Binding-site contacts:
Ligand atom O5' contacts residue GLY177 of chain 1.B at 3.6 Å.
Ligand atom C6 contacts residue GLY264 of chain 1.B at 3.6 Å.
Ligand atom O2' contacts residue ASN152 of chain 1.B at 3.5 Å (h-bond).
Ligand atom C6 contacts residue N091 of chain 1.H at 3.5 Å.
Ligand atom P contacts residue SER178 of chain 1.B at 3.7 Å.
Ligand atom O3' contacts residue SER51 of chain 1.B at 2.7 Å (h-bond).
Ligand atom O2P contacts residue SER237 of chain 1.B at 3.2 Å (h-bond).
Ligand atom O3' contacts residue ASP213 of chain 1.B at 2.8 Å (salt-bridge).
Ligand atom P contacts residue TYR260 of chain 1.B at 3.7 Å.
Ligand atom O1P contacts residue SER178 of chain 1.B at 2.9 Å (h-bond).
Ligand atom N3 contacts residue N091 of chain 1.H at 3.5 Å.
Ligand atom C2' contacts residue ASP213 of chain 1.B at 3.5 Å.
Ligand atom N3 contacts residue CYS180 of chain 1.B at 3.6 Å.
Ligand atom C5' contacts residue TYR260 of chain 1.B at 3.5 Å (hydrophobic).
Ligand atom O1P contacts residue GLY215 of chain 1.B at 3.0 Å (h-bond).
Ligand atom O6 contacts residue GLY291 of chain 1.B at 3.4 Å.
Ligand atom O2P contacts residue TYR260 of chain 1.B at 2.7 Å (h-bond).
Ligand atom O6 contacts residue GLY264 of chain 1.B at 2.7 Å (h-bond).
Ligand atom C3' contacts residue ASP213 of chain 1.B at 3.6 Å.
Ligand atom C4' contacts residue ASP213 of chain 1.B at 3.6 Å.
Ligand atom C2 contacts residue N091 of chain 1.H at 3.2 Å.
Ligand atom C5 contacts residue N091 of chain 1.H at 3.6 Å.
Ligand atom C2 contacts residue CYS180 of chain 1.B at 3.2 Å (hydrophobic).
Ligand atom O1P contacts residue GLY177 of chain 1.B at 3.5 Å.
Ligand atom N1 contacts residue GLU290 of chain 1.B at 2.9 Å (salt-bridge).
Ligand atom O6 contacts residue GLY262 of chain 1.B at 3.1 Å.
Ligand atom C8 contacts residue MET53 of chain 1.B at 3.5 Å (hydrophobic).
Ligand atom C2 contacts residue GLU290 of chain 1.B at 3.5 Å.
Ligand atom N7 contacts residue MET263 of chain 1.B at 3.0 Å (h-bond).
Ligand atom O2P contacts residue SER178 of chain 1.B at 2.4 Å (h-bond).
Ligand atom O6 contacts residue MET263 of chain 1.B at 3.1 Å (h-bond).
Ligand atom C5 contacts residue ILE179 of chain 1.B at 3.4 Å (hydrophobic).
Ligand atom O3P contacts residue GLY236 of chain 1.B at 2.9 Å (h-bond).
Ligand atom N7 contacts residue GLY262 of chain 1.B at 3.6 Å.
Ligand atom O2' contacts residue ASP213 of chain 1.B at 2.3 Å (salt-bridge).
Ligand atom N7 contacts residue ILE179 of chain 1.B at 3.6 Å.
Ligand atom O5' contacts residue TYR260 of chain 1.B at 3.6 Å.
Ligand atom O3' contacts residue MET234 of chain 1.B at 3.4 Å (h-bond).
Ligand atom C3' contacts residue SER51 of chain 1.B at 3.6 Å.
Ligand atom N1 contacts residue N091 of chain 1.H at 3.4 Å.

Sequence of chain 1.B:
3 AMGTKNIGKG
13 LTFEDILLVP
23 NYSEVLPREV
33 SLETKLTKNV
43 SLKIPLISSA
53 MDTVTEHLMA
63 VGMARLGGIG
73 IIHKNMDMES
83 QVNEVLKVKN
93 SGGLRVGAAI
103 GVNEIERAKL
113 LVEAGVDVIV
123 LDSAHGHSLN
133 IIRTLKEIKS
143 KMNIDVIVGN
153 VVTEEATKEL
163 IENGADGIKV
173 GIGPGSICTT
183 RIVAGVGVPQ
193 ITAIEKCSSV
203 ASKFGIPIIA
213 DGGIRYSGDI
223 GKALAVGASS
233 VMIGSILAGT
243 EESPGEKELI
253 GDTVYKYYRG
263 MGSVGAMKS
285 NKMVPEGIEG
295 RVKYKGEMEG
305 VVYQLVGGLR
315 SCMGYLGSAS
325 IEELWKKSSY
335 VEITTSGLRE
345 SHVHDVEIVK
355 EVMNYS

The small molecule below binds the protein below.
Small molecule (SMILES): O=c1[nH]cnc2c1ncn2[C@@H]1O[C@H](COP(=O)(O)O)[C@@H](O)[C@H]1O